Binding-site contacts:
Ligand atom N2 contacts residue ASN113 of chain 1.B at 3.8 Å.
Ligand atom O7 contacts residue ASN113 of chain 1.B at 4.4 Å.
Ligand atom O5 contacts residue ASN113 of chain 1.B at 3.8 Å.
Ligand atom C8 contacts residue ILE151 of chain 1.B at 4.1 Å (hydrophobic).
Ligand atom C3 contacts residue ASN113 of chain 1.B at 4.2 Å.
Ligand atom C2 contacts residue ASN113 of chain 1.B at 3.9 Å.
Ligand atom O6 contacts residue PRO117 of chain 1.B at 4.3 Å.
Ligand atom C8 contacts residue LEU156 of chain 1.B at 3.8 Å (hydrophobic).
Ligand atom C5 contacts residue THR115 of chain 1.B at 4.5 Å.
Ligand atom C7 contacts residue ILE151 of chain 1.B at 4.4 Å (hydrophobic).
Ligand atom O7 contacts residue HIS215 of chain 1.B at 3.6 Å.
Ligand atom C8 contacts residue SER153 of chain 1.B at 4.0 Å.
Ligand atom C8 contacts residue ASN113 of chain 1.B at 4.2 Å.
Ligand atom C7 contacts residue ASN113 of chain 1.B at 4.1 Å.
Ligand atom O7 contacts residue ILE151 of chain 1.B at 4.0 Å.
Ligand atom C1 contacts residue ASN113 of chain 1.B at 3.1 Å.
Ligand atom C5 contacts residue ASN113 of chain 1.B at 4.0 Å.

Sequence of chain 1.B:
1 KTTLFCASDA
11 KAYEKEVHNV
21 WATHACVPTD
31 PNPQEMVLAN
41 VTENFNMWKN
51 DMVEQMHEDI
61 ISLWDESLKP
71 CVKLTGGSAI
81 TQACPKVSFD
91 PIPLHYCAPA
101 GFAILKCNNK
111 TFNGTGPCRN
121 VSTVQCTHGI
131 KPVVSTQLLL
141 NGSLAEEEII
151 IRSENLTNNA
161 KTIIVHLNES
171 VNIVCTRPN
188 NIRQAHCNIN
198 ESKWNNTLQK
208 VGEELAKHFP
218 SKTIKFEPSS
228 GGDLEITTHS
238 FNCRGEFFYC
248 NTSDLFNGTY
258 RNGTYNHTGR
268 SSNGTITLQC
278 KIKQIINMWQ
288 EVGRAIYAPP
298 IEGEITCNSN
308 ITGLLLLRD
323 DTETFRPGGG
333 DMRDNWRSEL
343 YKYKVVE

This small molecule binds to this protein.
Small molecule (SMILES): CC(=O)N[C@@H]1[C@@H](O)[C@H](O)[C@@H](CO)O[C@H]1O